Binding-site contacts:
Ligand atom O6 contacts residue SER21 of chain 1.A at 3.6 Å.
Ligand atom C20 contacts residue TRP24 of chain 1.A at 3.6 Å (hydrophobic).
Ligand atom C4 contacts residue LYS47 of chain 1.A at 3.6 Å.
Ligand atom P1 contacts residue TRP24 of chain 1.A at 3.6 Å.
Ligand atom C13 contacts residue LEU22 of chain 1.A at 4.3 Å (hydrophobic).
Ligand atom C1 contacts residue HIS41 of chain 1.A at 3.9 Å.
Ligand atom C2 contacts residue CYS44 of chain 1.A at 3.8 Å (hydrophobic).
Ligand atom C15 contacts residue XP51 of chain 1.F at 4.3 Å.
Ligand atom O4 contacts residue LEU22 of chain 1.A at 4.3 Å.
Ligand atom O7 contacts residue LEU22 of chain 1.A at 4.2 Å.
Ligand atom C15 contacts residue LEU22 of chain 1.A at 3.8 Å (hydrophobic).
Ligand atom C4 contacts residue LYS43 of chain 1.A at 3.9 Å.
Ligand atom C21 contacts residue TRP24 of chain 1.A at 3.5 Å (hydrophobic).
Ligand atom C14 contacts residue XP51 of chain 1.F at 3.7 Å.
Ligand atom O4 contacts residue SER21 of chain 1.A at 4.3 Å.
Ligand atom C13 contacts residue XP51 of chain 1.F at 3.5 Å.
Ligand atom O2 contacts residue TRP24 of chain 1.A at 2.5 Å (h-bond).
Ligand atom C8 contacts residue SER21 of chain 1.A at 3.9 Å.
Ligand atom C17 contacts residue TRP24 of chain 1.A at 3.5 Å (hydrophobic).
Ligand atom C3 contacts residue LYS43 of chain 1.A at 3.5 Å.
Ligand atom C4 contacts residue CYS44 of chain 1.A at 3.6 Å (hydrophobic).
Ligand atom O4 contacts residue TRP24 of chain 1.A at 3.7 Å.
Ligand atom C6 contacts residue SER21 of chain 1.A at 4.1 Å.
Ligand atom O7 contacts residue TRP24 of chain 1.A at 3.1 Å.
Ligand atom C23 contacts residue TRP24 of chain 1.A at 4.2 Å (hydrophobic).
Ligand atom O8 contacts residue TRP24 of chain 1.A at 3.8 Å.
Ligand atom C19 contacts residue TRP24 of chain 1.A at 3.8 Å (hydrophobic).
Ligand atom O6 contacts residue LEU22 of chain 1.A at 3.1 Å (h-bond).
Ligand atom C11 contacts residue LEU22 of chain 1.A at 4.1 Å (hydrophobic).
Ligand atom C23 contacts residue XP51 of chain 1.G at 3.5 Å.
Ligand atom O2 contacts residue XP51 of chain 1.G at 3.3 Å.
Ligand atom O1 contacts residue TRP24 of chain 1.A at 4.2 Å.
Ligand atom C9 contacts residue LEU22 of chain 1.A at 4.2 Å (hydrophobic).
Ligand atom C22 contacts residue TRP24 of chain 1.A at 3.6 Å (hydrophobic).
Ligand atom P1 contacts residue XP51 of chain 1.G at 4.3 Å.
Ligand atom CAM contacts residue TRP24 of chain 1.A at 4.2 Å (hydrophobic).
Ligand atom N1 contacts residue CYS44 of chain 1.A at 4.3 Å.
Ligand atom C2 contacts residue HIS41 of chain 1.A at 3.7 Å.
Ligand atom CAM contacts residue SER21 of chain 1.A at 4.2 Å.
Ligand atom O4 contacts residue HIS41 of chain 1.A at 3.9 Å.

Sequence of chain 1.A:
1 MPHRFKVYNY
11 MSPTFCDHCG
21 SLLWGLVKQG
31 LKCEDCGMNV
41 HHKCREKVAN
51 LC

The small molecule below binds the protein below.
Small molecule (SMILES): CCCCCCC(=O)OC[C@H](CO[P](=O)(O)OCC[N+](C)(C)C)OC(=O)CCCCCC